Sequence of chain 1.A:
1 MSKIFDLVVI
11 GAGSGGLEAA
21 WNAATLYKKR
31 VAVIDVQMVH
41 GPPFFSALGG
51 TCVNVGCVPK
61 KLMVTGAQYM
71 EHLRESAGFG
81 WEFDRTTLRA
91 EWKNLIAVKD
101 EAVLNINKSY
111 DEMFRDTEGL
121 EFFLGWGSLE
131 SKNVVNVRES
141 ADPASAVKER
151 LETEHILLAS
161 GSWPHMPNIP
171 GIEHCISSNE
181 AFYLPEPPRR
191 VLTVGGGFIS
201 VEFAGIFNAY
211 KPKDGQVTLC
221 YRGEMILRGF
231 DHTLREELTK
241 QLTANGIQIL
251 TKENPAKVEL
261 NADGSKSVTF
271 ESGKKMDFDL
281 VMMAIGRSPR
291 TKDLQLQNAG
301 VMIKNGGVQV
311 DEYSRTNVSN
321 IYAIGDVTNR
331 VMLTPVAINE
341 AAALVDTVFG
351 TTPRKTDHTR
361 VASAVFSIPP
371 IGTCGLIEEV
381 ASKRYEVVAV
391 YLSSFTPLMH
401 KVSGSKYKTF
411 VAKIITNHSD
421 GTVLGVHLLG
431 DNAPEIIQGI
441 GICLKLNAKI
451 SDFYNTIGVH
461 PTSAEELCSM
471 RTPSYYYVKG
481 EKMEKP

Binding-site contacts:
Ligand atom O27 contacts residue LEU398 of chain 1.A at 3.0 Å (h-bond).
Ligand atom C8S contacts residue TYR110 of chain 1.B at 3.7 Å (hydrophobic).
Ligand atom C3 contacts residue TYR110 of chain 1.B at 3.8 Å (hydrophobic).
Ligand atom CD1 contacts residue HIS460 of chain 1.A at 3.5 Å.
Ligand atom C9S contacts residue SER109 of chain 1.B at 3.1 Å.
Ligand atom C1 contacts residue PRO335 of chain 1.B at 3.7 Å (hydrophobic).
Ligand atom O21 contacts residue ILE338 of chain 1.B at 3.5 Å.
Ligand atom CD1 contacts residue ILE338 of chain 1.B at 3.8 Å (hydrophobic).
Ligand atom OD1 contacts residue HIS460 of chain 1.A at 3.0 Å (h-bond).
Ligand atom N1S contacts residue GLU18 of chain 1.B at 3.5 Å (salt-bridge).
Ligand atom N1 contacts residue GLU465 of chain 1.A at 3.0 Å (salt-bridge).
Ligand atom O11 contacts residue PRO335 of chain 1.B at 3.5 Å.
Ligand atom N1 contacts residue SER469 of chain 1.A at 3.6 Å (h-bond).
Ligand atom OD1 contacts residue THR334 of chain 1.B at 3.1 Å.
Ligand atom CG1 contacts residue HIS460 of chain 1.A at 3.4 Å.
Ligand atom O6 contacts residue LYS401 of chain 1.A at 3.4 Å (salt-bridge).
Ligand atom O3 contacts residue TYR110 of chain 1.B at 2.7 Å (h-bond).
Ligand atom OD1 contacts residue ILE338 of chain 1.B at 3.8 Å.
Ligand atom N7 contacts residue PHE395 of chain 1.A at 3.4 Å.
Ligand atom CB6 contacts residue VAL58 of chain 1.B at 3.6 Å (hydrophobic).
Ligand atom CG1 contacts residue GLU465 of chain 1.A at 3.5 Å.
Ligand atom N11 contacts residue SER109 of chain 1.B at 3.6 Å (h-bond).
Ligand atom SG6 contacts residue VAL58 of chain 1.B at 3.4 Å.
Ligand atom N6S contacts residue TYR110 of chain 1.B at 3.7 Å.
Ligand atom O11 contacts residue GLY458 of chain 1.A at 3.0 Å (h-bond).
Ligand atom O17 contacts residue THR462 of chain 1.A at 3.2 Å.
Ligand atom O27 contacts residue PRO397 of chain 1.A at 3.2 Å.
Ligand atom CA1 contacts residue GLU465 of chain 1.A at 3.2 Å.
Ligand atom CB1 contacts residue ILE338 of chain 1.B at 3.5 Å (hydrophobic).
Ligand atom CB7 contacts residue GLU465 of chain 1.A at 3.5 Å.
Ligand atom C3S contacts residue TRP21 of chain 1.B at 3.6 Å (hydrophobic).
Ligand atom CB6 contacts residue HIS460 of chain 1.A at 3.8 Å.
Ligand atom C2S contacts residue LEU17 of chain 1.B at 3.8 Å (hydrophobic).
Ligand atom O17 contacts residue SER463 of chain 1.A at 3.6 Å.
Ligand atom SG6 contacts residue HIS460 of chain 1.A at 3.5 Å (h-bond).
Ligand atom CA3 contacts residue SER14 of chain 1.B at 3.7 Å.
Ligand atom CG7 contacts residue GLU466 of chain 1.A at 3.3 Å.
Ligand atom N3 contacts residue ILE338 of chain 1.B at 3.6 Å.
Ligand atom OD7 contacts residue HIS460 of chain 1.A at 3.2 Å.
Ligand atom SG2 contacts residue TYR110 of chain 1.B at 3.6 Å.

Sequence of chain 1.B:
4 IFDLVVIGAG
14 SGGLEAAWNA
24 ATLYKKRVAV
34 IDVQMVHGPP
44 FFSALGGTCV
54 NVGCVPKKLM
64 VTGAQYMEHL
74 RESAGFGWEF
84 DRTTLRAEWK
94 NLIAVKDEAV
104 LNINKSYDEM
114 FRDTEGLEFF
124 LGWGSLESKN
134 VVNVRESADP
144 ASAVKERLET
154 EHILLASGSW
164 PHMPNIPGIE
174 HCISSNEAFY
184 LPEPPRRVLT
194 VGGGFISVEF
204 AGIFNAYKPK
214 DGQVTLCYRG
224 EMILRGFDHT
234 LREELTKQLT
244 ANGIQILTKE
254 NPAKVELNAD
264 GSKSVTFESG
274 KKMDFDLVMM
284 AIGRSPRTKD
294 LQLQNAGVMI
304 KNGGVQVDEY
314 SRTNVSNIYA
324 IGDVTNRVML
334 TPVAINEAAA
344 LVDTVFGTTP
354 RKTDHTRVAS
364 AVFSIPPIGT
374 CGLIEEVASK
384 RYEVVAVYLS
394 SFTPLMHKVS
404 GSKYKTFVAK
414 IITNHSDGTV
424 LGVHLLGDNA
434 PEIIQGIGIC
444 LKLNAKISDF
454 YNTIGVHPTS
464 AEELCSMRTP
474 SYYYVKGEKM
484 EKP

The protein below binds the small molecule below.
Small molecule (SMILES): N[C@@H](CCC(=O)N[C@@H](CS)C(=O)NCC(=O)NCCCCNCCCNC(=O)CNC(=O)[C@H](CS)NC(=O)CC[C@H](N)C(=O)O)C(=O)O